Binding-site contacts:
Ligand atom N21 contacts residue ASP51 of chain 1.A at 2.8 Å (salt-bridge).
Ligand atom C9 contacts residue TYR90 of chain 1.A at 3.5 Å (hydrophobic).
Ligand atom C7 contacts residue TRP134 of chain 1.A at 3.7 Å (hydrophobic).
Ligand atom C25 contacts residue SER54 of chain 1.A at 3.7 Å.
Ligand atom N14 contacts residue TYR90 of chain 1.A at 3.5 Å.
Ligand atom C5 contacts residue LEU49 of chain 1.A at 3.7 Å (hydrophobic).
Ligand atom C1 contacts residue GLY249 of chain 1.A at 3.6 Å.
Ligand atom C25 contacts residue ASP51 of chain 1.A at 3.4 Å.
Ligand atom F33 contacts residue TRP95 of chain 1.A at 3.3 Å.
Ligand atom C1 contacts residue SER29 of chain 1.A at 3.5 Å.
Ligand atom C19 contacts residue ASP51 of chain 1.A at 3.4 Å.
Ligand atom F22 contacts residue ACT1 of chain 1.B at 3.5 Å.
Ligand atom F33 contacts residue ASN56 of chain 1.A at 3.4 Å.
Ligand atom C9 contacts residue ILE137 of chain 1.A at 3.7 Å (hydrophobic).
Ligand atom O2 contacts residue THR251 of chain 1.A at 3.5 Å (h-bond).
Ligand atom C4 contacts residue ILE129 of chain 1.A at 3.6 Å (hydrophobic).
Ligand atom C8 contacts residue PHE127 of chain 1.A at 3.3 Å (hydrophobic).
Ligand atom O30 contacts residue VAL88 of chain 1.A at 3.8 Å.
Ligand atom C15 contacts residue GLN92 of chain 1.A at 3.6 Å.
Ligand atom C3 contacts residue GLN31 of chain 1.A at 3.4 Å.
Ligand atom F32 contacts residue ASN56 of chain 1.A at 3.2 Å.
Ligand atom C3 contacts residue GLY32 of chain 1.A at 3.6 Å.
Ligand atom F23 contacts residue GLN92 of chain 1.A at 3.0 Å.
Ligand atom C1 contacts residue SER248 of chain 1.A at 3.8 Å.
Ligand atom C11 contacts residue GLY249 of chain 1.A at 3.5 Å.
Ligand atom C7 contacts residue PHE127 of chain 1.A at 3.4 Å (hydrophobic).
Ligand atom F32 contacts residue VAL88 of chain 1.A at 3.7 Å.
Ligand atom C17 contacts residue THR250 of chain 1.A at 3.5 Å.
Ligand atom F32 contacts residue ARG147 of chain 1.A at 3.3 Å.
Ligand atom C28 contacts residue ACT1 of chain 1.B at 3.7 Å.
Ligand atom C31 contacts residue TRP95 of chain 1.A at 3.7 Å (hydrophobic).
Ligand atom O2 contacts residue GLY30 of chain 1.A at 3.8 Å.
Ligand atom C26 contacts residue SER54 of chain 1.A at 3.6 Å.
Ligand atom N20 contacts residue ASP51 of chain 1.A at 2.7 Å (salt-bridge).
Ligand atom N21 contacts residue GLY249 of chain 1.A at 3.6 Å (h-bond).
Ligand atom C19 contacts residue GLY249 of chain 1.A at 3.6 Å.
Ligand atom N21 contacts residue ASP247 of chain 1.A at 2.9 Å (salt-bridge).
Ligand atom C8 contacts residue ILE137 of chain 1.A at 3.7 Å (hydrophobic).
Ligand atom C1 contacts residue THR251 of chain 1.A at 3.7 Å.
Ligand atom O30 contacts residue TRP95 of chain 1.A at 3.2 Å (h-bond).

This small molecule binds to this protein.
Small molecule (SMILES): COCC#Cc1cccc([C@@]2(c3ccc(OC(F)F)cc3)N=C(N)N3CC(F)(F)CN=C32)c1

Sequence of chain 1.A:
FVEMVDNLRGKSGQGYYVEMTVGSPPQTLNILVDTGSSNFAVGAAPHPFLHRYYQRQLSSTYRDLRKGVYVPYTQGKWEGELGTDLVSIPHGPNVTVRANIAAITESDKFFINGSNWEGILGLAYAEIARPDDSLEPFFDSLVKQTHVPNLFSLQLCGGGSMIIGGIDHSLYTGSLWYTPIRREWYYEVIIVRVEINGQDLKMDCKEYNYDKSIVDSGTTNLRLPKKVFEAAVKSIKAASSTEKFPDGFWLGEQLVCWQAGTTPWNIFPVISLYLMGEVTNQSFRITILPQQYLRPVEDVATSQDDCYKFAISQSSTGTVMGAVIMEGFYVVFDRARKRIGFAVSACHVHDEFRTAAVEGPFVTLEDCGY